The small molecule below binds the protein below.
Small molecule (SMILES): Nc1ncnc2c1ncn2[C@H]1C[C@H](O)[C@@H](COP(=O)(O)O)O1

Binding-site contacts:
Ligand atom C8 contacts residue ASP609 of chain 3.E at 4.4 Å.
Ligand atom C2 contacts residue GLY639 of chain 3.E at 3.9 Å.
Ligand atom N1 contacts residue PRO419 of chain 3.E at 4.2 Å.
Ligand atom O4' contacts residue HIS630 of chain 3.E at 4.2 Å.
Ligand atom C5 contacts residue PRO631 of chain 3.E at 4.1 Å (hydrophobic).
Ligand atom N9 contacts residue PRO419 of chain 3.E at 4.2 Å.
Ligand atom C8 contacts residue HIS630 of chain 3.E at 3.1 Å.
Ligand atom N6 contacts residue GLY639 of chain 3.E at 2.9 Å (h-bond).
Ligand atom O2P contacts residue PRO631 of chain 3.E at 3.8 Å.
Ligand atom N6 contacts residue SER632 of chain 3.E at 4.0 Å.
Ligand atom N6 contacts residue PRO631 of chain 3.E at 3.8 Å.
Ligand atom C6 contacts residue PRO419 of chain 3.E at 4.3 Å (hydrophobic).
Ligand atom C2 contacts residue PRO419 of chain 3.E at 4.2 Å (hydrophobic).
Ligand atom N6 contacts residue PHE638 of chain 3.E at 3.8 Å.
Ligand atom O5' contacts residue PHE629 of chain 3.E at 3.9 Å.
Ligand atom N7 contacts residue HIS630 of chain 3.E at 3.6 Å.
Ligand atom C2' contacts residue PRO419 of chain 3.E at 4.0 Å (hydrophobic).
Ligand atom N1 contacts residue PRO631 of chain 3.E at 3.8 Å.
Ligand atom N3 contacts residue PRO419 of chain 3.E at 4.2 Å.
Ligand atom N6 contacts residue VAL418 of chain 3.E at 3.8 Å.
Ligand atom O4' contacts residue PRO631 of chain 3.E at 4.1 Å.
Ligand atom C6 contacts residue PRO631 of chain 3.E at 3.6 Å (hydrophobic).
Ligand atom P contacts residue PHE629 of chain 3.E at 4.4 Å.
Ligand atom N1 contacts residue VAL418 of chain 3.E at 3.8 Å.
Ligand atom C6 contacts residue GLY639 of chain 3.E at 3.8 Å.
Ligand atom C6 contacts residue VAL418 of chain 3.E at 4.0 Å (hydrophobic).
Ligand atom O2P contacts residue PHE629 of chain 3.E at 3.4 Å (h-bond).
Ligand atom N7 contacts residue SER632 of chain 3.E at 3.8 Å.
Ligand atom O2P contacts residue HIS628 of chain 3.E at 3.8 Å.
Ligand atom C1' contacts residue HIS630 of chain 3.E at 3.8 Å.
Ligand atom N7 contacts residue ASP609 of chain 3.E at 4.1 Å.
Ligand atom O5' contacts residue PRO631 of chain 3.E at 4.0 Å.
Ligand atom C5 contacts residue PRO419 of chain 3.E at 4.2 Å (hydrophobic).
Ligand atom C2 contacts residue PRO631 of chain 3.E at 4.3 Å (hydrophobic).
Ligand atom N1 contacts residue GLY639 of chain 3.E at 3.1 Å (h-bond).
Ligand atom C4 contacts residue PRO419 of chain 3.E at 4.0 Å (hydrophobic).
Ligand atom C5 contacts residue SER632 of chain 3.E at 4.4 Å.
Ligand atom N6 contacts residue GLY637 of chain 3.E at 4.0 Å.
Ligand atom N6 contacts residue PRO633 of chain 3.E at 4.2 Å.
Ligand atom N9 contacts residue HIS630 of chain 3.E at 3.8 Å.

Sequence of chain 3.E:
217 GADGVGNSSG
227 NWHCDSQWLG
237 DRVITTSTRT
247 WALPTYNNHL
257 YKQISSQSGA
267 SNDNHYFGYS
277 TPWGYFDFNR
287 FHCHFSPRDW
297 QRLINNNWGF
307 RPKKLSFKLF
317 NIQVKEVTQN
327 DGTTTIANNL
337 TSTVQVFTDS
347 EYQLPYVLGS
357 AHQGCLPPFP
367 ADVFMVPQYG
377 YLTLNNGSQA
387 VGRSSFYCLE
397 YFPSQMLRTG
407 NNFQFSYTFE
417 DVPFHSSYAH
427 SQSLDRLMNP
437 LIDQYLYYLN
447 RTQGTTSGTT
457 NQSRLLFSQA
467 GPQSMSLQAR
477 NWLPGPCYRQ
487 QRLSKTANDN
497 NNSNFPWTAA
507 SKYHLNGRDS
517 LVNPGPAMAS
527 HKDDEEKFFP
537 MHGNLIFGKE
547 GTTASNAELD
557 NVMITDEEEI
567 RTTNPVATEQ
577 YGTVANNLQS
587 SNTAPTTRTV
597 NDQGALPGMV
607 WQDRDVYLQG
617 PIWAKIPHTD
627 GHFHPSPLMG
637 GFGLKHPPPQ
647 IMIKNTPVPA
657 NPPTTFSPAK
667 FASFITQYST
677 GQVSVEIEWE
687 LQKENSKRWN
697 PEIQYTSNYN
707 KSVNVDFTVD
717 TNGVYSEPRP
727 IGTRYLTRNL